Binding-site contacts:
Ligand atom C7 contacts residue ASN59 of chain 1.B at 4.5 Å.
Ligand atom C3 contacts residue ASN59 of chain 1.B at 4.0 Å.
Ligand atom C5 contacts residue ASN59 of chain 1.B at 3.2 Å.
Ligand atom C2 contacts residue ARG15 of chain 1.B at 3.9 Å.
Ligand atom C4 contacts residue ASN59 of chain 1.B at 4.1 Å.
Ligand atom C6 contacts residue ASN59 of chain 1.B at 4.1 Å.
Ligand atom C1 contacts residue ARG15 of chain 1.B at 4.5 Å.
Ligand atom O7 contacts residue ARG15 of chain 1.B at 3.6 Å.
Ligand atom O6 contacts residue ASN59 of chain 1.B at 4.0 Å.
Ligand atom C7 contacts residue ARG15 of chain 1.B at 4.2 Å.
Ligand atom C8 contacts residue ARG15 of chain 1.B at 4.3 Å.
Ligand atom C1 contacts residue ASN59 of chain 1.B at 1.6 Å.
Ligand atom O5 contacts residue ASN59 of chain 1.B at 1.9 Å (h-bond).
Ligand atom C2 contacts residue ASN59 of chain 1.B at 2.9 Å.
Ligand atom N2 contacts residue ASN59 of chain 1.B at 3.6 Å.
Ligand atom N2 contacts residue ARG15 of chain 1.B at 4.4 Å.

Sequence of chain 1.B:
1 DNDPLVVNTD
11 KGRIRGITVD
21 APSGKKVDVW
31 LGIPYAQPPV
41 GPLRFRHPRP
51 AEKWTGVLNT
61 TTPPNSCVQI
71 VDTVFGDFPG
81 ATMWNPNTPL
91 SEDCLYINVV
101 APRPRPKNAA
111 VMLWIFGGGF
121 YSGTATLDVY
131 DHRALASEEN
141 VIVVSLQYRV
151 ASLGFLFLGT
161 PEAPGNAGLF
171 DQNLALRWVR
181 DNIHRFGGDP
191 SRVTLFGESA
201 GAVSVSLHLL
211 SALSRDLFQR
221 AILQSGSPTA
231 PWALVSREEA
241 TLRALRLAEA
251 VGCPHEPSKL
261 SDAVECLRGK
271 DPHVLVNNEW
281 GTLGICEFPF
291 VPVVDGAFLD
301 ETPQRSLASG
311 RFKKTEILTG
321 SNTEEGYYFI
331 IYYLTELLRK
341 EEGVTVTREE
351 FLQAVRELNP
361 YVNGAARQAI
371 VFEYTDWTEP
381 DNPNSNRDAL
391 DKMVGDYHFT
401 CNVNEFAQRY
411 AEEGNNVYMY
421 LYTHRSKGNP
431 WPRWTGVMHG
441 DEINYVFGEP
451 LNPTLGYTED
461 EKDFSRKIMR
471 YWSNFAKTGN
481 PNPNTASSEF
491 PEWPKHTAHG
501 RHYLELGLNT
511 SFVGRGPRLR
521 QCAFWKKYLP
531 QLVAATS

A protein and the small-molecule ligand that binds it are described below.
Small molecule (SMILES): CC(=O)N[C@H]1[C@H](O[C@H]2[C@H](O)[C@@H](CO)OC[C@@H]2NC(C)=O)O[C@H](CO)[C@@H](O)[C@@H]1O